Sequence of chain 1.E:
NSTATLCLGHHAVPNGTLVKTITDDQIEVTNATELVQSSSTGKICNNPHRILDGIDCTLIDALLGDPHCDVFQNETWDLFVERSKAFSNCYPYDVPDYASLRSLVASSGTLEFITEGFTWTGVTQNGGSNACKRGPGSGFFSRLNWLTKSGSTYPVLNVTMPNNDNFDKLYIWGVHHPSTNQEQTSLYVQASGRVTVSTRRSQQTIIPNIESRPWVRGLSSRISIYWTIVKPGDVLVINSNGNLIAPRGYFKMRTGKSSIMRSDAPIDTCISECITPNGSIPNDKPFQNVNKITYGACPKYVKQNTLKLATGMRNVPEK

Binding-site contacts:
Ligand atom O5 contacts residue PHE113 of chain 1.E at 3.9 Å.
Ligand atom C5 contacts residue PHE113 of chain 1.E at 3.7 Å (hydrophobic).
Ligand atom O6 contacts residue ILE114 of chain 1.E at 3.4 Å.
Ligand atom C5 contacts residue ASN74 of chain 1.E at 3.6 Å.
Ligand atom C4 contacts residue PHE113 of chain 1.E at 4.3 Å (hydrophobic).
Ligand atom C6 contacts residue ILE114 of chain 1.E at 4.0 Å (hydrophobic).
Ligand atom C4 contacts residue ASN74 of chain 1.E at 4.2 Å.
Ligand atom C6 contacts residue GLU112 of chain 1.E at 3.7 Å.
Ligand atom C8 contacts residue GLN73 of chain 1.E at 3.8 Å.
Ligand atom C8 contacts residue ASN74 of chain 1.E at 4.4 Å.
Ligand atom N2 contacts residue PHE113 of chain 1.E at 4.5 Å.
Ligand atom O5 contacts residue GLU112 of chain 1.E at 4.0 Å.
Ligand atom C2 contacts residue PHE113 of chain 1.E at 4.2 Å (hydrophobic).
Ligand atom C3 contacts residue ASN74 of chain 1.E at 3.8 Å.
Ligand atom C3 contacts residue PHE113 of chain 1.E at 3.9 Å (hydrophobic).
Ligand atom O5 contacts residue ASN74 of chain 1.E at 2.3 Å (h-bond).
Ligand atom N2 contacts residue ASN74 of chain 1.E at 2.9 Å (h-bond).
Ligand atom O6 contacts residue GLU112 of chain 1.E at 4.0 Å.
Ligand atom C7 contacts residue ASN74 of chain 1.E at 3.2 Å.
Ligand atom C1 contacts residue PHE113 of chain 1.E at 3.5 Å (hydrophobic).
Ligand atom O7 contacts residue ASN74 of chain 1.E at 3.1 Å (h-bond).
Ligand atom C1 contacts residue ASN74 of chain 1.E at 1.4 Å.
Ligand atom C5 contacts residue ILE114 of chain 1.E at 4.1 Å (hydrophobic).
Ligand atom C2 contacts residue ASN74 of chain 1.E at 2.5 Å.

The small molecule below binds the protein below.
Small molecule (SMILES): CC(=O)N[C@@H]1[C@@H](O)[C@H](O)[C@@H](CO)O[C@H]1O